Binding-site contacts:
Ligand atom O51 contacts residue LEU152 of chain 1.B at 3.0 Å.
Ligand atom O31 contacts residue HIS257 of chain 1.B at 4.0 Å.
Ligand atom F34 contacts residue LEU271 of chain 1.B at 3.4 Å.
Ligand atom CL46 contacts residue GLU137 of chain 1.B at 3.3 Å.
Ligand atom F33 contacts residue HIS257 of chain 1.B at 3.9 Å.
Ligand atom C5 contacts residue SER100 of chain 1.B at 4.0 Å.
Ligand atom C47 contacts residue GLU103 of chain 1.B at 4.0 Å.
Ligand atom O52 contacts residue ARG141 of chain 1.B at 3.5 Å (salt-bridge).
Ligand atom N30 contacts residue HIS257 of chain 1.B at 3.4 Å.
Ligand atom C6 contacts residue LEU96 of chain 1.B at 3.2 Å (hydrophobic).
Ligand atom C4 contacts residue PHE151 of chain 1.B at 4.0 Å (hydrophobic).
Ligand atom C17 contacts residue PHE93 of chain 1.B at 3.6 Å (hydrophobic).
Ligand atom C2 contacts residue ARG141 of chain 1.B at 3.6 Å.
Ligand atom F33 contacts residue GLN260 of chain 1.B at 3.8 Å.
Ligand atom C39 contacts residue ILE131 of chain 1.B at 4.0 Å (hydrophobic).
Ligand atom C25 contacts residue THR94 of chain 1.B at 4.0 Å.
Ligand atom C27 contacts residue PHE93 of chain 1.B at 3.2 Å (hydrophobic).
Ligand atom CL46 contacts residue ARG141 of chain 1.B at 3.7 Å.
Ligand atom F33 contacts residue LEU264 of chain 1.B at 3.5 Å.
Ligand atom O52 contacts residue LYS153 of chain 1.B at 4.0 Å.
Ligand atom C6 contacts residue SER100 of chain 1.B at 3.8 Å.
Ligand atom O31 contacts residue PHE171 of chain 1.B at 3.6 Å.
Ligand atom F35 contacts residue LEU167 of chain 1.B at 3.5 Å.
Ligand atom C27 contacts residue THR94 of chain 1.B at 3.9 Å.
Ligand atom C27 contacts residue ALA97 of chain 1.B at 3.8 Å (hydrophobic).
Ligand atom C42 contacts residue LEU135 of chain 1.B at 3.6 Å (hydrophobic).
Ligand atom CL46 contacts residue PHE151 of chain 1.B at 3.9 Å.
Ligand atom C42 contacts residue THR138 of chain 1.B at 3.6 Å.
Ligand atom O20 contacts residue PHE93 of chain 1.B at 3.9 Å.
Ligand atom O52 contacts residue LEU152 of chain 1.B at 2.7 Å (h-bond).
Ligand atom F34 contacts residue TRP279 of chain 1.B at 3.6 Å.
Ligand atom C21 contacts residue PHE93 of chain 1.B at 3.8 Å (hydrophobic).
Ligand atom CL46 contacts residue THR138 of chain 1.B at 3.4 Å.
Ligand atom O52 contacts residue PHE151 of chain 1.B at 3.6 Å.
Ligand atom N30 contacts residue PHE171 of chain 1.B at 3.6 Å.
Ligand atom C14 contacts residue PHE151 of chain 1.B at 3.2 Å (hydrophobic).
Ligand atom C8 contacts residue LEU96 of chain 1.B at 3.5 Å (hydrophobic).
Ligand atom F35 contacts residue LEU264 of chain 1.B at 3.9 Å.
Ligand atom C17 contacts residue PHE151 of chain 1.B at 3.8 Å (hydrophobic).
Ligand atom C50 contacts residue LEU152 of chain 1.B at 3.3 Å (hydrophobic).

Sequence of chain 1.B:
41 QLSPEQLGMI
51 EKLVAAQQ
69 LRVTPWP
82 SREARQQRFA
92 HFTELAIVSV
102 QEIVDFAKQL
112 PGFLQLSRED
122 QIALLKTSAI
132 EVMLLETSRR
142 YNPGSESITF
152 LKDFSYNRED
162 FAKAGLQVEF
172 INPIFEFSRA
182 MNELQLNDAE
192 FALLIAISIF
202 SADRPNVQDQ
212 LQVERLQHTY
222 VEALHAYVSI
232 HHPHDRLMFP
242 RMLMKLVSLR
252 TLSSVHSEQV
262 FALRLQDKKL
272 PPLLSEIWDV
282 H

A small-molecule ligand and the protein it binds are described below.
Small molecule (SMILES): CCCc1c(OCCCSc2ccc(CC(=O)O)cc2Cl)ccc2c(C(F)(F)F)noc12